Binding-site contacts:
Ligand atom C2 contacts residue ASN23 of chain 3.A at 2.6 Å.
Ligand atom O5 contacts residue ASN23 of chain 3.A at 2.3 Å (h-bond).
Ligand atom C4 contacts residue ASN23 of chain 3.A at 4.2 Å.
Ligand atom C8 contacts residue ASN23 of chain 3.A at 3.8 Å.
Ligand atom N2 contacts residue ASN23 of chain 3.A at 3.0 Å (h-bond).
Ligand atom C7 contacts residue GLN15 of chain 3.A at 4.3 Å.
Ligand atom O7 contacts residue GLN15 of chain 3.A at 4.4 Å.
Ligand atom C6 contacts residue ASN23 of chain 3.A at 4.3 Å.
Ligand atom C1 contacts residue ASN23 of chain 3.A at 1.4 Å.
Ligand atom C7 contacts residue ASN23 of chain 3.A at 3.8 Å.
Ligand atom C3 contacts residue ASN23 of chain 3.A at 3.9 Å.
Ligand atom C2 contacts residue GLN15 of chain 3.A at 4.2 Å.
Ligand atom C8 contacts residue GLN15 of chain 3.A at 3.8 Å.
Ligand atom O6 contacts residue ASN23 of chain 3.A at 4.2 Å.
Ligand atom C5 contacts residue ASN23 of chain 3.A at 3.7 Å.

Sequence of chain 3.A:
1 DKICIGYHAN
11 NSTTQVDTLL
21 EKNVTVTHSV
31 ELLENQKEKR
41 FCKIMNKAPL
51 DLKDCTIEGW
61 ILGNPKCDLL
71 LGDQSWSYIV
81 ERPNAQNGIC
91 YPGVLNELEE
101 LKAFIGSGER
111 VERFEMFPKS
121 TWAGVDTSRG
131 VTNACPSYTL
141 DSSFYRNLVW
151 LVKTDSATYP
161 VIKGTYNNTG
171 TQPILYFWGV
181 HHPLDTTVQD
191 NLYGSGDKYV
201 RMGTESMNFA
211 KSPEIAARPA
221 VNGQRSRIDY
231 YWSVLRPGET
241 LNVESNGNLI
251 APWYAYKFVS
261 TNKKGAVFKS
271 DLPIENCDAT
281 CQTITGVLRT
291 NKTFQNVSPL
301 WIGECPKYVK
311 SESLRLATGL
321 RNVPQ

The small molecule below binds the protein below.
Small molecule (SMILES): CC(=O)N[C@@H]1[C@@H](O)[C@H](O)[C@@H](CO)O[C@H]1O